This protein binds this small molecule.
Small molecule (SMILES): NC(=O)C1CCN(C(=O)Nc2ccccc2)CC1

Sequence of chain 1.A:
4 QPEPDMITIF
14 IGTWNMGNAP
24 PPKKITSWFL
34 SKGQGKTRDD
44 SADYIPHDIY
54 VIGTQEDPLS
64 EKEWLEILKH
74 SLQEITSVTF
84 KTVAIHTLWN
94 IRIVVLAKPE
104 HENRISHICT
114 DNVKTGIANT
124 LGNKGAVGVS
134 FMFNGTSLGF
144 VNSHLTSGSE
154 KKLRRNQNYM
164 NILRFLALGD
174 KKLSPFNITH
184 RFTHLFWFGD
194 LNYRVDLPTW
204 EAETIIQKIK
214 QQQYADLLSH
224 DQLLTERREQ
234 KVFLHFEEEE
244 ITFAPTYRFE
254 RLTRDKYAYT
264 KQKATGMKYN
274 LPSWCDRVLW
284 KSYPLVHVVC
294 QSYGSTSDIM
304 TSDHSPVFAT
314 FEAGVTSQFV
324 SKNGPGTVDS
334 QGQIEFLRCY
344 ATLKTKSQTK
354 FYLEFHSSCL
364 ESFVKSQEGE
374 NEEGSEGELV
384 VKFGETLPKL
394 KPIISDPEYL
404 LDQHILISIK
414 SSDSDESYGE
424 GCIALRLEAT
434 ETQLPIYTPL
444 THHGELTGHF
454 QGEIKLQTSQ

Binding-site contacts:
Ligand atom C18 contacts residue VAL86 of chain 1.A at 3.7 Å (hydrophobic).
Ligand atom C15 contacts residue ILE111 of chain 1.A at 3.7 Å (hydrophobic).
Ligand atom C09 contacts residue VAL86 of chain 1.A at 3.8 Å (hydrophobic).
Ligand atom N07 contacts residue VAL86 of chain 1.A at 4.3 Å.
Ligand atom C13 contacts residue ILE111 of chain 1.A at 4.1 Å (hydrophobic).
Ligand atom N12 contacts residue VAL86 of chain 1.A at 3.5 Å (h-bond).
Ligand atom N01 contacts residue ILE88 of chain 1.A at 4.0 Å.
Ligand atom C10 contacts residue THR85 of chain 1.A at 3.9 Å.
Ligand atom C16 contacts residue GLU105 of chain 1.A at 3.1 Å.
Ligand atom C09 contacts residue ALA87 of chain 1.A at 4.5 Å (hydrophobic).
Ligand atom C15 contacts residue GLU105 of chain 1.A at 3.8 Å.
Ligand atom C13 contacts residue THR85 of chain 1.A at 3.5 Å.
Ligand atom C17 contacts residue GLU105 of chain 1.A at 3.9 Å.
Ligand atom C13 contacts residue VAL86 of chain 1.A at 3.9 Å (hydrophobic).
Ligand atom C17 contacts residue VAL86 of chain 1.A at 4.0 Å (hydrophobic).
Ligand atom C16 contacts residue ILE108 of chain 1.A at 3.9 Å (hydrophobic).
Ligand atom C08 contacts residue VAL86 of chain 1.A at 4.1 Å (hydrophobic).
Ligand atom C18 contacts residue THR85 of chain 1.A at 3.3 Å.
Ligand atom C15 contacts residue ILE108 of chain 1.A at 3.9 Å (hydrophobic).
Ligand atom C10 contacts residue VAL86 of chain 1.A at 4.2 Å (hydrophobic).
Ligand atom N12 contacts residue THR85 of chain 1.A at 2.8 Å (h-bond).
Ligand atom C14 contacts residue ILE111 of chain 1.A at 3.3 Å (hydrophobic).
Ligand atom C09 contacts residue THR85 of chain 1.A at 4.3 Å.
Ligand atom C08 contacts residue THR85 of chain 1.A at 3.3 Å.
Ligand atom N07 contacts residue THR85 of chain 1.A at 4.0 Å.